Binding-site contacts:
Ligand atom C12 contacts residue SER176 of chain 1.A at 3.5 Å.
Ligand atom C12 contacts residue CYS26 of chain 1.A at 4.1 Å (hydrophobic).
Ligand atom C3 contacts residue HIS41 of chain 1.A at 3.1 Å.
Ligand atom O6 contacts residue LEU24 of chain 1.A at 3.3 Å (h-bond).
Ligand atom C14 contacts residue ASN173 of chain 1.A at 4.1 Å.
Ligand atom C23 contacts residue LEU24 of chain 1.A at 4.1 Å (hydrophobic).
Ligand atom C4 contacts residue CYS26 of chain 1.A at 3.9 Å (hydrophobic).
Ligand atom C1 contacts residue HIS25 of chain 1.A at 3.2 Å.
Ligand atom C15 contacts residue HIS25 of chain 1.A at 3.3 Å.
Ligand atom C2 contacts residue HIS41 of chain 1.A at 4.1 Å.
Ligand atom C12 contacts residue HIS25 of chain 1.A at 4.2 Å.
Ligand atom O4 contacts residue LEU24 of chain 1.A at 3.4 Å (h-bond).
Ligand atom C3 contacts residue HIS25 of chain 1.A at 4.2 Å.
Ligand atom O6 contacts residue HIS25 of chain 1.A at 3.6 Å.
Ligand atom C4 contacts residue SER176 of chain 1.A at 4.0 Å.
Ligand atom C1 contacts residue CYS26 of chain 1.A at 4.1 Å (hydrophobic).
Ligand atom C23 contacts residue HIS25 of chain 1.A at 3.1 Å.
Ligand atom C16 contacts residue ASN173 of chain 1.A at 3.9 Å.
Ligand atom O4 contacts residue HIS25 of chain 1.A at 4.0 Å.
Ligand atom C13 contacts residue HIS25 of chain 1.A at 3.4 Å.
Ligand atom C4 contacts residue HIS41 of chain 1.A at 2.5 Å.
Ligand atom C13 contacts residue CYS26 of chain 1.A at 4.2 Å (hydrophobic).
Ligand atom C16 contacts residue GLY174 of chain 1.A at 3.6 Å.
Ligand atom O5 contacts residue ASN173 of chain 1.A at 3.4 Å.
Ligand atom O4 contacts residue PHE130 of chain 1.A at 3.8 Å.
Ligand atom C15 contacts residue GLY174 of chain 1.A at 3.9 Å.
Ligand atom C2 contacts residue CYS26 of chain 1.A at 3.9 Å (hydrophobic).
Ligand atom C14 contacts residue GLY174 of chain 1.A at 3.4 Å.
Ligand atom O5 contacts residue PHE130 of chain 1.A at 3.9 Å.
Ligand atom C5 contacts residue SER176 of chain 1.A at 3.7 Å.
Ligand atom C2 contacts residue HIS25 of chain 1.A at 3.3 Å.
Ligand atom C16 contacts residue HIS25 of chain 1.A at 4.2 Å.
Ligand atom O1 contacts residue HIS25 of chain 1.A at 3.0 Å (h-bond).
Ligand atom C14 contacts residue HIS25 of chain 1.A at 3.4 Å.
Ligand atom C12 contacts residue HIS41 of chain 1.A at 3.6 Å.
Ligand atom C5 contacts residue HIS41 of chain 1.A at 1.5 Å.
Ligand atom O4 contacts residue GLY174 of chain 1.A at 3.6 Å.
Ligand atom C3 contacts residue CYS42 of chain 1.A at 4.1 Å (hydrophobic).
Ligand atom C3 contacts residue CYS26 of chain 1.A at 3.7 Å (hydrophobic).
Ligand atom O5 contacts residue GLY174 of chain 1.A at 3.7 Å.

Sequence of chain 1.A:
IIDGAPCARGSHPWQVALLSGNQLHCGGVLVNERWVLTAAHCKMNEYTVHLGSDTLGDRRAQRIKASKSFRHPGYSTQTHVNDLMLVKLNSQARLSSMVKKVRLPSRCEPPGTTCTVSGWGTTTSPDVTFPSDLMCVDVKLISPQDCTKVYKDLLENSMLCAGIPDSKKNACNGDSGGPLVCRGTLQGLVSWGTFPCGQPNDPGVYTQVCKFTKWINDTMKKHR

This protein binds this small molecule.
Small molecule (SMILES): Cc1ccc2oc(=O)c(C(=O)Oc3cccc(Cl)c3)cc2c1